Binding-site contacts:
Ligand atom C2 contacts residue ASN106 of chain 1.B at 2.3 Å.
Ligand atom O7 contacts residue GLU162 of chain 1.B at 3.8 Å.
Ligand atom C3 contacts residue ASN106 of chain 1.B at 3.7 Å.
Ligand atom C4 contacts residue ASN106 of chain 1.B at 4.0 Å.
Ligand atom C6 contacts residue ASN106 of chain 1.B at 4.4 Å.
Ligand atom C7 contacts residue LEU78 of chain 1.B at 4.5 Å (hydrophobic).
Ligand atom C8 contacts residue ASN106 of chain 1.B at 3.7 Å.
Ligand atom O5 contacts residue ASN106 of chain 1.B at 2.1 Å (h-bond).
Ligand atom O7 contacts residue ILE80 of chain 1.B at 3.9 Å.
Ligand atom N2 contacts residue ASN106 of chain 1.B at 3.0 Å (h-bond).
Ligand atom C7 contacts residue ASN106 of chain 1.B at 3.6 Å.
Ligand atom C5 contacts residue ASN106 of chain 1.B at 3.4 Å.
Ligand atom O3 contacts residue LEU78 of chain 1.B at 4.3 Å.
Ligand atom C7 contacts residue GLN160 of chain 1.B at 3.9 Å.
Ligand atom O7 contacts residue LEU78 of chain 1.B at 4.4 Å.
Ligand atom C8 contacts residue GLN160 of chain 1.B at 2.8 Å.
Ligand atom C1 contacts residue ASN106 of chain 1.B at 1.4 Å.
Ligand atom O7 contacts residue GLN160 of chain 1.B at 4.0 Å.
Ligand atom O7 contacts residue GLY161 of chain 1.B at 3.5 Å.

A small-molecule ligand and the protein it binds are described below.
Small molecule (SMILES): CC(=O)N[C@@H]1[C@@H](O)[C@H](O)[C@@H](CO)O[C@H]1O

Sequence of chain 1.B:
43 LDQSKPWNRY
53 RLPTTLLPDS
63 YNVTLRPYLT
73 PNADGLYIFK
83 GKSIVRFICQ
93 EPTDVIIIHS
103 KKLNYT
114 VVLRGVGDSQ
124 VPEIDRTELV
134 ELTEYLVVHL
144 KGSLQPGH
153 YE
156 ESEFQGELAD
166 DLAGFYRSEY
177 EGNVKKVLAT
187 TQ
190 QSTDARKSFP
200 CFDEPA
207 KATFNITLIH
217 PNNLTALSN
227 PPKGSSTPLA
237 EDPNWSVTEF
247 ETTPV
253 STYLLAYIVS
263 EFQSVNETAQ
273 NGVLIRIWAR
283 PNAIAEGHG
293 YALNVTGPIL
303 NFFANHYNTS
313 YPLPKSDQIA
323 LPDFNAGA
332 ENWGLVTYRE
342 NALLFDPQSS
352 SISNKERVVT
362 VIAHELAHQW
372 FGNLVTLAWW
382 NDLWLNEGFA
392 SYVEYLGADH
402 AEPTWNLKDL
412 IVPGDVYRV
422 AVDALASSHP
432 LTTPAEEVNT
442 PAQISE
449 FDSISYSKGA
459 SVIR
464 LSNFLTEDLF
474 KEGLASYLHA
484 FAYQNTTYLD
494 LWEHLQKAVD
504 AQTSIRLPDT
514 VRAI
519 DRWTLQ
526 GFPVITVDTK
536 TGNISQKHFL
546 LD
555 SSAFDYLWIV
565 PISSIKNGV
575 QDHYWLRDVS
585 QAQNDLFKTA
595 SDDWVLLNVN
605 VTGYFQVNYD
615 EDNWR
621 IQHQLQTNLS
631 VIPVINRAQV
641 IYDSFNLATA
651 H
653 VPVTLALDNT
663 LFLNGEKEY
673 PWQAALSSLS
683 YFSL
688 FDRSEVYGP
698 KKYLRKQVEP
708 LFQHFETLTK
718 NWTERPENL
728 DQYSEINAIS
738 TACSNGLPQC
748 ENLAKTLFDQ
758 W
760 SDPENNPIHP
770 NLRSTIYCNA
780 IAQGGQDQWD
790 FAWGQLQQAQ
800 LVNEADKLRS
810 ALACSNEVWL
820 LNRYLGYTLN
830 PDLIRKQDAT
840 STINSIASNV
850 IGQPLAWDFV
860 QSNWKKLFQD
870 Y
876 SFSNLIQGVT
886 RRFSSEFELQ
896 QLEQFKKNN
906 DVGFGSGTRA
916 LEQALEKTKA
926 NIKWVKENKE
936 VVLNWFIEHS